Sequence of chain 1.C:
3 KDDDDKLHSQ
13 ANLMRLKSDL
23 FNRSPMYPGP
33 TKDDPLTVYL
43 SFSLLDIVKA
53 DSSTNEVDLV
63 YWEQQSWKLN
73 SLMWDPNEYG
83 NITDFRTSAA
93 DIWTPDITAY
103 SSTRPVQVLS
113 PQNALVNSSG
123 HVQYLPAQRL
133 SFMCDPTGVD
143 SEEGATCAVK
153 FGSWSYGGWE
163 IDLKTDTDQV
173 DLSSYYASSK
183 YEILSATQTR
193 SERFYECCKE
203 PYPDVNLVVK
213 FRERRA

Binding-site contacts:
Ligand atom C1 contacts residue HIS123 of chain 1.C at 3.6 Å.
Ligand atom O7 contacts residue THR85 of chain 1.C at 3.6 Å.
Ligand atom C3 contacts residue ASN119 of chain 1.C at 4.2 Å.
Ligand atom C5 contacts residue ASN119 of chain 1.C at 4.0 Å.
Ligand atom C6 contacts residue HIS123 of chain 1.C at 3.7 Å.
Ligand atom O5 contacts residue SER121 of chain 1.C at 4.4 Å.
Ligand atom C7 contacts residue ASN119 of chain 1.C at 4.2 Å.
Ligand atom O5 contacts residue ASN119 of chain 1.C at 2.6 Å (h-bond).
Ligand atom O7 contacts residue ASN119 of chain 1.C at 4.4 Å.
Ligand atom N2 contacts residue SER121 of chain 1.C at 3.6 Å (h-bond).
Ligand atom O7 contacts residue SER120 of chain 1.C at 4.4 Å.
Ligand atom C4 contacts residue ASN119 of chain 1.C at 4.5 Å.
Ligand atom C1 contacts residue SER121 of chain 1.C at 3.8 Å.
Ligand atom C1 contacts residue ASN119 of chain 1.C at 1.7 Å.
Ligand atom C2 contacts residue SER121 of chain 1.C at 4.0 Å.
Ligand atom C5 contacts residue HIS123 of chain 1.C at 3.2 Å.
Ligand atom C3 contacts residue SER121 of chain 1.C at 4.1 Å.
Ligand atom N2 contacts residue ASN119 of chain 1.C at 3.4 Å (h-bond).
Ligand atom C2 contacts residue ASN119 of chain 1.C at 2.9 Å.
Ligand atom O5 contacts residue HIS123 of chain 1.C at 2.9 Å (h-bond).

This protein binds this small molecule.
Small molecule (SMILES): CC(=O)N[C@@H]1[C@@H](O)[C@H](O)[C@@H](CO)O[C@H]1O